The small molecule below binds the protein below.
Small molecule (SMILES): C[C@H]1O[C@@H](n2cnc3c(N)ncnc32)[C@H](O)[C@@H]1O

Binding-site contacts:
Ligand atom O4' contacts residue TYR318 of chain 1.C at 3.6 Å.
Ligand atom C5 contacts residue ARG367 of chain 1.C at 3.3 Å.
Ligand atom C5' contacts residue HIS284 of chain 1.C at 3.6 Å.
Ligand atom N9 contacts residue ARG367 of chain 1.C at 2.9 Å (salt-bridge).
Ligand atom O4' contacts residue ARG367 of chain 1.C at 2.5 Å (salt-bridge).
Ligand atom C3' contacts residue MET1 of chain 1.I at 3.4 Å (hydrophobic).
Ligand atom C2' contacts residue GLN248 of chain 1.C at 3.9 Å.
Ligand atom C4 contacts residue TYR111 of chain 1.C at 3.8 Å (hydrophobic).
Ligand atom O2' contacts residue GLN248 of chain 1.C at 3.1 Å (h-bond).
Ligand atom C5' contacts residue MET1 of chain 1.I at 3.8 Å (hydrophobic).
Ligand atom N6 contacts residue ILE323 of chain 1.C at 3.5 Å.
Ligand atom O2' contacts residue SF41 of chain 1.G at 3.5 Å (h-bond).
Ligand atom O2' contacts residue ARG260 of chain 1.C at 3.4 Å (salt-bridge).
Ligand atom C6 contacts residue TYR111 of chain 1.C at 3.5 Å (hydrophobic).
Ligand atom C4' contacts residue HIS284 of chain 1.C at 3.3 Å.
Ligand atom O2' contacts residue TYR111 of chain 1.C at 3.3 Å.
Ligand atom O3' contacts residue GLN248 of chain 1.C at 2.5 Å (h-bond).
Ligand atom C8 contacts residue ARG367 of chain 1.C at 3.2 Å.
Ligand atom N6 contacts residue TYR111 of chain 1.C at 3.4 Å (h-bond).
Ligand atom C2 contacts residue TYR111 of chain 1.C at 3.8 Å (hydrophobic).
Ligand atom C1' contacts residue GLN248 of chain 1.C at 3.9 Å.
Ligand atom O3' contacts residue HIS284 of chain 1.C at 3.3 Å.
Ligand atom N7 contacts residue SER126 of chain 1.C at 3.8 Å.
Ligand atom C4' contacts residue ARG367 of chain 1.C at 3.8 Å.
Ligand atom C2' contacts residue MET1 of chain 1.I at 3.5 Å (hydrophobic).
Ligand atom N7 contacts residue PRO113 of chain 1.C at 3.2 Å.
Ligand atom C2 contacts residue MET286 of chain 1.C at 3.4 Å (hydrophobic).
Ligand atom C4' contacts residue TYR318 of chain 1.C at 4.0 Å (hydrophobic).
Ligand atom C4 contacts residue ARG367 of chain 1.C at 3.0 Å.
Ligand atom O3' contacts residue GLY246 of chain 1.C at 4.0 Å.
Ligand atom C1' contacts residue ARG367 of chain 1.C at 3.2 Å.
Ligand atom N6 contacts residue PRO113 of chain 1.C at 3.2 Å.
Ligand atom N3 contacts residue ARG367 of chain 1.C at 3.3 Å (salt-bridge).
Ligand atom N1 contacts residue TYR111 of chain 1.C at 3.8 Å.
Ligand atom C8 contacts residue SER126 of chain 1.C at 3.8 Å.
Ligand atom C3' contacts residue GLN248 of chain 1.C at 3.9 Å.
Ligand atom N3 contacts residue MET286 of chain 1.C at 3.5 Å (h-bond).
Ligand atom C5 contacts residue PRO113 of chain 1.C at 3.9 Å (hydrophobic).
Ligand atom N7 contacts residue ARG367 of chain 1.C at 3.0 Å (salt-bridge).
Ligand atom N3 contacts residue TYR111 of chain 1.C at 3.6 Å.

Sequence of chain 1.C:
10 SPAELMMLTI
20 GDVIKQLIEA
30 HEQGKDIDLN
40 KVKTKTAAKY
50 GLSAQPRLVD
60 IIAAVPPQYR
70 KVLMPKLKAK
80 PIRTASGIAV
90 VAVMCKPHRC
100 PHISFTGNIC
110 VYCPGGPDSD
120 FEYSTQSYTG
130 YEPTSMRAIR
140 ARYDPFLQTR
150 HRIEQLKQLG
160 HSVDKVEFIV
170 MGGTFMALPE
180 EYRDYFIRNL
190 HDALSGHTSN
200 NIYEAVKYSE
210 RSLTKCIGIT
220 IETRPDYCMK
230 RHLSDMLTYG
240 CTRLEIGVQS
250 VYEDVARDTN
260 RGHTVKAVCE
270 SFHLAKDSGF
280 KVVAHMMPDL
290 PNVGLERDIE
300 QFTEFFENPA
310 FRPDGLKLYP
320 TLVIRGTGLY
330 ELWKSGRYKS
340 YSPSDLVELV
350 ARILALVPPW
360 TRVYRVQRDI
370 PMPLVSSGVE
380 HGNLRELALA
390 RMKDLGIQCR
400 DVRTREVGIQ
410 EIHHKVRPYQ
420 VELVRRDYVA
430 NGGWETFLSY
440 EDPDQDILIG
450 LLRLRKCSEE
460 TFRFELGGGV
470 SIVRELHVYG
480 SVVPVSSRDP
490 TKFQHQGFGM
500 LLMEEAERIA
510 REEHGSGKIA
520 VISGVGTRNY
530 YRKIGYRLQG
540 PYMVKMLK